Sequence of chain 4.A:
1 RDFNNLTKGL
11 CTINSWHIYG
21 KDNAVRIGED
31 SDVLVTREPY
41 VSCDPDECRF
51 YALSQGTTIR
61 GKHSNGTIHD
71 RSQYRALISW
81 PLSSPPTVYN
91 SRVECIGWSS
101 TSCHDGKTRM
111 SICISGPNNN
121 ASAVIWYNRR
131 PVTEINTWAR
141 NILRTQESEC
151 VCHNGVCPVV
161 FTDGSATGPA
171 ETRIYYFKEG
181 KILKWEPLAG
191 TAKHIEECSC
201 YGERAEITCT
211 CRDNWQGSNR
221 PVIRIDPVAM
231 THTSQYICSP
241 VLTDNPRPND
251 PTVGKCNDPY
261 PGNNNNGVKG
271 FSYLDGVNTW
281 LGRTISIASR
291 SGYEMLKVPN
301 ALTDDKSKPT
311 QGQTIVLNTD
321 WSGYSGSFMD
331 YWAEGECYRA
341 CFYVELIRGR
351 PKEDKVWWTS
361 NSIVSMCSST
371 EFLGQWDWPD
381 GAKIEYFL

Binding-site contacts:
Ligand atom C1 contacts residue ASN5 of chain 4.A at 1.5 Å.
Ligand atom C8 contacts residue ASP2 of chain 4.A at 4.0 Å.
Ligand atom O5 contacts residue ASN154 of chain 4.A at 3.3 Å (h-bond).
Ligand atom C5 contacts residue ASN154 of chain 4.A at 3.4 Å.
Ligand atom C3 contacts residue ASN154 of chain 4.A at 3.4 Å.
Ligand atom N2 contacts residue ASP2 of chain 4.A at 4.2 Å.
Ligand atom C7 contacts residue PHE3 of chain 4.A at 3.9 Å (hydrophobic).
Ligand atom C1 contacts residue ASN154 of chain 4.A at 4.2 Å.
Ligand atom O3 contacts residue ASP2 of chain 4.A at 3.8 Å.
Ligand atom C4 contacts residue ASN154 of chain 4.A at 3.7 Å.
Ligand atom C4 contacts residue ASN5 of chain 4.A at 3.8 Å.
Ligand atom C3 contacts residue ASN5 of chain 4.A at 3.1 Å.
Ligand atom C2 contacts residue ASN154 of chain 4.A at 4.3 Å.
Ligand atom C6 contacts residue ASN5 of chain 4.A at 4.5 Å.
Ligand atom N2 contacts residue PHE3 of chain 4.A at 3.5 Å (h-bond).
Ligand atom O5 contacts residue ASN5 of chain 4.A at 2.1 Å (h-bond).
Ligand atom O3 contacts residue ASN154 of chain 4.A at 4.3 Å.
Ligand atom C7 contacts residue ASN5 of chain 4.A at 3.4 Å.
Ligand atom C8 contacts residue PHE3 of chain 4.A at 3.6 Å (hydrophobic).
Ligand atom O3 contacts residue ASN5 of chain 4.A at 4.2 Å.
Ligand atom C5 contacts residue ASN5 of chain 4.A at 3.5 Å.
Ligand atom O4 contacts residue ASN154 of chain 4.A at 4.0 Å.
Ligand atom C2 contacts residue ASN5 of chain 4.A at 2.3 Å.
Ligand atom O7 contacts residue ASN5 of chain 4.A at 3.6 Å (h-bond).
Ligand atom N2 contacts residue ASN5 of chain 4.A at 2.7 Å (h-bond).

A small-molecule ligand and the protein it binds are described below.
Small molecule (SMILES): CC(=O)N[C@@H]1[C@@H](O)[C@H](O)[C@@H](CO)O[C@H]1O